Binding-site contacts:
Ligand atom P5 contacts residue ARG302 of chain 1.C at 3.9 Å.
Ligand atom O1 contacts residue ARG302 of chain 1.C at 3.9 Å.
Ligand atom O13 contacts residue THR419 of chain 1.C at 4.2 Å.
Ligand atom O12 contacts residue GLN418 of chain 1.C at 3.4 Å.
Ligand atom O6 contacts residue ARG302 of chain 1.C at 3.0 Å (salt-bridge).
Ligand atom C2B contacts residue PHE416 of chain 1.C at 4.3 Å (hydrophobic).
Ligand atom O5 contacts residue ARG302 of chain 1.C at 4.2 Å.
Ligand atom O1B contacts residue GLN418 of chain 1.C at 4.0 Å.
Ligand atom C7B contacts residue PHE416 of chain 1.C at 3.6 Å (hydrophobic).
Ligand atom C6 contacts residue LYS484 of chain 1.C at 4.5 Å.
Ligand atom O42 contacts residue ARG584 of chain 1.C at 3.1 Å (salt-bridge).
Ligand atom C1 contacts residue ARG302 of chain 1.C at 3.5 Å.
Ligand atom C1B contacts residue GLY417 of chain 1.C at 4.1 Å.
Ligand atom P4 contacts residue ARG584 of chain 1.C at 4.5 Å.
Ligand atom O43 contacts residue ARG584 of chain 1.C at 4.4 Å.
Ligand atom O1B contacts residue PHE416 of chain 1.C at 3.2 Å (h-bond).
Ligand atom C6B contacts residue PHE416 of chain 1.C at 4.3 Å (hydrophobic).
Ligand atom P1 contacts residue GLN418 of chain 1.C at 4.2 Å.
Ligand atom C1B contacts residue PHE416 of chain 1.C at 4.1 Å (hydrophobic).
Ligand atom O1B contacts residue GLY417 of chain 1.C at 3.2 Å (h-bond).
Ligand atom C8A contacts residue MET491 of chain 1.C at 4.3 Å (hydrophobic).
Ligand atom O53 contacts residue ARG302 of chain 1.C at 3.6 Å (salt-bridge).
Ligand atom O11 contacts residue THR419 of chain 1.C at 4.2 Å.
Ligand atom C3B contacts residue PHE416 of chain 1.C at 3.4 Å (hydrophobic).
Ligand atom C8B contacts residue PHE416 of chain 1.C at 3.9 Å (hydrophobic).
Ligand atom C6 contacts residue ARG302 of chain 1.C at 3.5 Å.
Ligand atom O12 contacts residue GLY417 of chain 1.C at 4.1 Å.
Ligand atom O5 contacts residue LYS484 of chain 1.C at 3.8 Å.
Ligand atom C1C contacts residue THR419 of chain 1.C at 3.9 Å.
Ligand atom C5B contacts residue PHE416 of chain 1.C at 3.9 Å (hydrophobic).
Ligand atom O52 contacts residue ARG302 of chain 1.C at 2.9 Å (salt-bridge).
Ligand atom C5 contacts residue ARG302 of chain 1.C at 3.5 Å.
Ligand atom O11 contacts residue GLN418 of chain 1.C at 3.5 Å (h-bond).

This protein binds this small molecule.
Small molecule (SMILES): CCCCCCCC(=O)OC[C@H](COP(=O)(O)O[C@@H]1[C@H](O)[C@H](O)[C@@H](OP(=O)(O)O)[C@H](OP(=O)(O)O)[C@H]1O)OC(=O)CCCCCCC

Sequence of chain 1.C:
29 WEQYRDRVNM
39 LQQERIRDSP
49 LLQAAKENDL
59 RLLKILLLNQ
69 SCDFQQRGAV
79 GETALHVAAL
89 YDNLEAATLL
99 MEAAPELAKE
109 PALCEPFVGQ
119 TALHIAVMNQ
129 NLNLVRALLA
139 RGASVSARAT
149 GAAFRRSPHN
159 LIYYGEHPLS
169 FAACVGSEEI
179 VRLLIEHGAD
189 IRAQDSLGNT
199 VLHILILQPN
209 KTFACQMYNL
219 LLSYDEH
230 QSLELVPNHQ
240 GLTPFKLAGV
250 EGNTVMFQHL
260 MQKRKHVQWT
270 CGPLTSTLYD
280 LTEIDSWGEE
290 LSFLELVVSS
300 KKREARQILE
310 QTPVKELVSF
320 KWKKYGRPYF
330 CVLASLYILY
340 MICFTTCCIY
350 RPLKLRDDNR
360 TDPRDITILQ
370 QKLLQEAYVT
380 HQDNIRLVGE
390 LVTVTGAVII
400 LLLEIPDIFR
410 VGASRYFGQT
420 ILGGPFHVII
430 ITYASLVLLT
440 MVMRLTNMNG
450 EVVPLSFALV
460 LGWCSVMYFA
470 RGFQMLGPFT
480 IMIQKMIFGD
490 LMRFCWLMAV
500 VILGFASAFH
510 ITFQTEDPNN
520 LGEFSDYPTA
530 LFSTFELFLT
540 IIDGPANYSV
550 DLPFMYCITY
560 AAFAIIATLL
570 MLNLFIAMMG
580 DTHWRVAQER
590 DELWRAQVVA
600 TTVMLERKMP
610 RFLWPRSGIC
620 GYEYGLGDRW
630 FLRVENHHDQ